Sequence of chain 1.G:
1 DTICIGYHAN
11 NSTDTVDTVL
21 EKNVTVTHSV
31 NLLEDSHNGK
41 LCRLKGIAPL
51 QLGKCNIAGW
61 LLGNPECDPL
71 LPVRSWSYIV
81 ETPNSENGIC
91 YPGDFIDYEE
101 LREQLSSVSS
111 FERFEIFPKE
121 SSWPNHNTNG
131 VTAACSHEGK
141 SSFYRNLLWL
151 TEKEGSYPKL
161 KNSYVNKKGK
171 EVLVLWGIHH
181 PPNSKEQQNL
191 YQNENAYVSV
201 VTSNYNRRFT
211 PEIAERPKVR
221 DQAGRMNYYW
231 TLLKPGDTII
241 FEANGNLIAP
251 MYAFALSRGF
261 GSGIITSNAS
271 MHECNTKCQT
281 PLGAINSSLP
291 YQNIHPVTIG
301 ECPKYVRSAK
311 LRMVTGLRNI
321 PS

A small-molecule ligand and the protein it binds are described below.
Small molecule (SMILES): CC(=O)N[C@@H]1[C@@H](O)[C@H](O)[C@@H](CO)O[C@H]1O

Binding-site contacts:
Ligand atom C2 contacts residue ASN286 of chain 1.G at 2.4 Å.
Ligand atom C5 contacts residue ASN286 of chain 1.G at 3.6 Å.
Ligand atom C7 contacts residue ASN286 of chain 1.G at 3.4 Å.
Ligand atom O7 contacts residue ASN286 of chain 1.G at 3.5 Å (h-bond).
Ligand atom C3 contacts residue ASN286 of chain 1.G at 3.7 Å.
Ligand atom N2 contacts residue ASN286 of chain 1.G at 2.9 Å (h-bond).
Ligand atom O5 contacts residue ASN286 of chain 1.G at 2.3 Å (h-bond).
Ligand atom C4 contacts residue ASN286 of chain 1.G at 4.2 Å.
Ligand atom C1 contacts residue ASN286 of chain 1.G at 1.4 Å.
Ligand atom C8 contacts residue ASN275 of chain 1.G at 4.2 Å.